This protein binds this small molecule.
Small molecule (SMILES): OC[C@@]1(O)OC[C@H](O)[C@@H]1O

Binding-site contacts:
Ligand atom O2 contacts residue SER67 of chain 1.A at 4.4 Å.
Ligand atom O1 contacts residue ASP23 of chain 4.A at 3.9 Å.
Ligand atom C2 contacts residue ASP23 of chain 4.A at 3.9 Å.
Ligand atom O1 contacts residue ARG27 of chain 4.A at 3.2 Å (salt-bridge).
Ligand atom O2 contacts residue ASP23 of chain 4.A at 3.9 Å.
Ligand atom C4 contacts residue ASN63 of chain 1.A at 3.9 Å.
Ligand atom O2 contacts residue ASN63 of chain 1.A at 4.3 Å.
Ligand atom O2 contacts residue TRP66 of chain 1.A at 3.9 Å.
Ligand atom O2 contacts residue ARG27 of chain 4.A at 3.8 Å.
Ligand atom O3 contacts residue ARG19 of chain 4.A at 3.7 Å.
Ligand atom O3 contacts residue ASP23 of chain 4.A at 4.1 Å.
Ligand atom C3 contacts residue ARG19 of chain 4.A at 4.2 Å.
Ligand atom O1 contacts residue TRP66 of chain 1.A at 4.1 Å.
Ligand atom C2 contacts residue ARG27 of chain 4.A at 4.3 Å.
Ligand atom C1 contacts residue ASP23 of chain 4.A at 3.0 Å.
Ligand atom O4 contacts residue ASN63 of chain 1.A at 2.8 Å (h-bond).
Ligand atom O3 contacts residue ARG20 of chain 4.A at 2.9 Å.
Ligand atom C5 contacts residue ASN63 of chain 1.A at 4.0 Å.
Ligand atom C3 contacts residue ASP23 of chain 4.A at 4.3 Å.
Ligand atom O5 contacts residue TRP66 of chain 1.A at 4.2 Å.
Ligand atom C5 contacts residue SER67 of chain 1.A at 3.9 Å.
Ligand atom C1 contacts residue ARG27 of chain 4.A at 3.7 Å.
Ligand atom C3 contacts residue ARG20 of chain 4.A at 4.3 Å.
Ligand atom O4 contacts residue ARG20 of chain 4.A at 3.8 Å.
Ligand atom O5 contacts residue SER67 of chain 1.A at 3.6 Å.

Sequence of chain 1.A:
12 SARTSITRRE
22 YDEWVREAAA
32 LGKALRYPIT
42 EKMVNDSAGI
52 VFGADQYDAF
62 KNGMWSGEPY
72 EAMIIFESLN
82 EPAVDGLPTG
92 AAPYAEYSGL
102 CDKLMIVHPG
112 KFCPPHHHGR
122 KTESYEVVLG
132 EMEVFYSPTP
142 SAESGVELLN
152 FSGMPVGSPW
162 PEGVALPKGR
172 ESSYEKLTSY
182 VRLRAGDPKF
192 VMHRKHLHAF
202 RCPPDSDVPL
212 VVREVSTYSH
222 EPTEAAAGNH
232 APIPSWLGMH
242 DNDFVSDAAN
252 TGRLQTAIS

Sequence of chain 4.A:
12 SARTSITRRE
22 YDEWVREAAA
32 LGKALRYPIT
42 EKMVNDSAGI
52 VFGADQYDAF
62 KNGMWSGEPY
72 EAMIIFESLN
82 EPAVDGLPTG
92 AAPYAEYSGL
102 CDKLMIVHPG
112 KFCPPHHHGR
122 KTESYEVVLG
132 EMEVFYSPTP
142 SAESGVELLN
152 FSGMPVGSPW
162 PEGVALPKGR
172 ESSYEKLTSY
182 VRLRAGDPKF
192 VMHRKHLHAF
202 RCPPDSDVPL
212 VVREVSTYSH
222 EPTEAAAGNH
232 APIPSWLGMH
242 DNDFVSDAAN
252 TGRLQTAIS